Binding-site contacts:
Ligand atom O6 contacts residue LEU661 of chain 1.B at 3.2 Å.
Ligand atom C7 contacts residue ASN658 of chain 1.B at 3.5 Å.
Ligand atom C1 contacts residue ASN658 of chain 1.B at 1.4 Å.
Ligand atom O6 contacts residue THR660 of chain 1.B at 3.4 Å.
Ligand atom C1 contacts residue THR660 of chain 1.B at 4.2 Å.
Ligand atom C3 contacts residue ASN658 of chain 1.B at 3.6 Å.
Ligand atom N2 contacts residue ASN658 of chain 1.B at 2.8 Å (h-bond).
Ligand atom O7 contacts residue ASN658 of chain 1.B at 3.6 Å.
Ligand atom C1 contacts residue LEU661 of chain 1.B at 4.3 Å (hydrophobic).
Ligand atom C2 contacts residue ASN658 of chain 1.B at 2.2 Å.
Ligand atom O5 contacts residue ASN634 of chain 1.B at 4.3 Å.
Ligand atom O5 contacts residue LEU661 of chain 1.B at 3.4 Å.
Ligand atom C6 contacts residue LEU661 of chain 1.B at 4.0 Å (hydrophobic).
Ligand atom C8 contacts residue PHE656 of chain 1.B at 3.6 Å (hydrophobic).
Ligand atom C1 contacts residue ASN634 of chain 1.B at 4.1 Å.
Ligand atom C5 contacts residue LEU661 of chain 1.B at 4.3 Å (hydrophobic).
Ligand atom C7 contacts residue PHE656 of chain 1.B at 3.5 Å (hydrophobic).
Ligand atom C5 contacts residue ASN658 of chain 1.B at 3.6 Å.
Ligand atom O7 contacts residue PHE656 of chain 1.B at 3.5 Å.
Ligand atom C2 contacts residue ASN634 of chain 1.B at 4.2 Å.
Ligand atom N2 contacts residue PHE656 of chain 1.B at 4.2 Å.
Ligand atom O5 contacts residue THR660 of chain 1.B at 4.2 Å.
Ligand atom C5 contacts residue THR660 of chain 1.B at 4.4 Å.
Ligand atom C6 contacts residue THR660 of chain 1.B at 4.3 Å.
Ligand atom O7 contacts residue ASN634 of chain 1.B at 3.7 Å.
Ligand atom O5 contacts residue ASN658 of chain 1.B at 2.4 Å (h-bond).
Ligand atom C4 contacts residue ASN658 of chain 1.B at 4.1 Å.

Sequence of chain 1.B:
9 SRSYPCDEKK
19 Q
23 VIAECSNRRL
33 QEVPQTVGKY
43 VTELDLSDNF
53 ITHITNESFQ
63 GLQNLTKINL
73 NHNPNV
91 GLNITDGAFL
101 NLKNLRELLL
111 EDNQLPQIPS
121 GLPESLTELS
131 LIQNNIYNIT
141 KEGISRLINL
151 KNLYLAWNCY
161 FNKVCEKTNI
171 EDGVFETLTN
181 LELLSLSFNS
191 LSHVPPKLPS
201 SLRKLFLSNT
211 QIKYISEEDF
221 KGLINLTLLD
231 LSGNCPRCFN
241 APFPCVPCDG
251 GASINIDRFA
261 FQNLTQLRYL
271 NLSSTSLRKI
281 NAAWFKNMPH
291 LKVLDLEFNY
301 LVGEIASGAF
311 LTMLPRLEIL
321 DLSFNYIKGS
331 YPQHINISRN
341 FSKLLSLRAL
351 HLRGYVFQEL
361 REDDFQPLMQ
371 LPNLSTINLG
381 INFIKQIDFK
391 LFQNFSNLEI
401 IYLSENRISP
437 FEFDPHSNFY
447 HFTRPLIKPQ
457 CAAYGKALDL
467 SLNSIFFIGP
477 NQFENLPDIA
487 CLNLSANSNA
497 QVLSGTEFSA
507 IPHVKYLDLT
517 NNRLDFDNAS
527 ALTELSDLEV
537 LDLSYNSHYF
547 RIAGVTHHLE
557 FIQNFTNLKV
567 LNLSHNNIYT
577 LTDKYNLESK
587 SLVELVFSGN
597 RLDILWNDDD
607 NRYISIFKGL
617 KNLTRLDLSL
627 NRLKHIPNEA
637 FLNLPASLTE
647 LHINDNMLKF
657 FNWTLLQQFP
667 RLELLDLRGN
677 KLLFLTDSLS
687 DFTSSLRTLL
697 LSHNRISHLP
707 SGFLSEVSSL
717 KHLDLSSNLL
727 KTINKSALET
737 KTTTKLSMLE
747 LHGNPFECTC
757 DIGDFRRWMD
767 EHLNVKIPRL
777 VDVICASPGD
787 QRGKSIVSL

A protein and the small-molecule ligand that binds it are described below.
Small molecule (SMILES): CC(=O)N[C@@H]1[C@@H](O)[C@H](O)[C@@H](CO)O[C@H]1O